A small-molecule ligand and the protein it binds are described below.
Small molecule (SMILES): CC(=O)N[C@H]1[C@H](O[C@H]2[C@H](O)[C@@H](NC(C)=O)CO[C@@H]2CO)O[C@H](CO)[C@@H](O)[C@@H]1O

Sequence of chain 10.A:
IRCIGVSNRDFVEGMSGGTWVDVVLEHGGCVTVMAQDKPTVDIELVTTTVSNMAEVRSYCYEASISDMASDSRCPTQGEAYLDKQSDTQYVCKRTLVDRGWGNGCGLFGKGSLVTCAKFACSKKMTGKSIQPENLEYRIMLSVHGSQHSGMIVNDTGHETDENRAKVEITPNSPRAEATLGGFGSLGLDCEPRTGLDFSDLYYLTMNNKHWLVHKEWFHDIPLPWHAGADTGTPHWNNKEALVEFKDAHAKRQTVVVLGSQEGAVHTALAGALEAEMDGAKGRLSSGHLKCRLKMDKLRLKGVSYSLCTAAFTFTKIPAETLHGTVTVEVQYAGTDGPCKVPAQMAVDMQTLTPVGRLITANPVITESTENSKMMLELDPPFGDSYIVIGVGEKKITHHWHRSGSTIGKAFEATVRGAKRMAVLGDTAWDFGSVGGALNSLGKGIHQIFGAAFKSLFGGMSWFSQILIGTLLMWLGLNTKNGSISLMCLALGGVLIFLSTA

Binding-site contacts:
Ligand atom C1 contacts residue MET151 of chain 10.A at 4.4 Å (hydrophobic).
Ligand atom O5 contacts residue THR156 of chain 10.A at 4.2 Å.
Ligand atom C7 contacts residue GLY150 of chain 10.A at 4.3 Å.
Ligand atom C7 contacts residue ASN154 of chain 10.A at 3.5 Å.
Ligand atom C1 contacts residue ASN154 of chain 10.A at 3.0 Å.
Ligand atom C8 contacts residue ASN154 of chain 10.A at 3.9 Å.
Ligand atom O5 contacts residue ASN154 of chain 10.A at 4.0 Å.
Ligand atom C5 contacts residue THR156 of chain 10.A at 4.3 Å.
Ligand atom C2 contacts residue THR156 of chain 10.A at 3.9 Å.
Ligand atom O7 contacts residue ASN154 of chain 10.A at 3.3 Å (h-bond).
Ligand atom N2 contacts residue ASN154 of chain 10.A at 3.8 Å.
Ligand atom N2 contacts residue THR156 of chain 10.A at 3.8 Å.
Ligand atom C1 contacts residue THR156 of chain 10.A at 3.4 Å.
Ligand atom O7 contacts residue GLY150 of chain 10.A at 3.4 Å (h-bond).
Ligand atom C3 contacts residue THR156 of chain 10.A at 4.0 Å.
Ligand atom C2 contacts residue ASN154 of chain 10.A at 4.0 Å.